Binding-site contacts:
Ligand atom CG1 contacts residue ALA202 of chain 1.A at 3.6 Å (hydrophobic).
Ligand atom N contacts residue ILE220 of chain 1.A at 2.9 Å (h-bond).
Ligand atom C contacts residue HIS97 of chain 1.A at 4.0 Å.
Ligand atom O contacts residue LEU221 of chain 1.A at 3.6 Å.
Ligand atom CD1 contacts residue THR218 of chain 1.A at 3.7 Å.
Ligand atom C contacts residue ILE220 of chain 1.A at 3.6 Å (hydrophobic).
Ligand atom CB contacts residue HIS97 of chain 1.A at 3.8 Å.
Ligand atom O contacts residue GLY200 of chain 1.A at 3.1 Å (h-bond).
Ligand atom O contacts residue ARG199 of chain 1.A at 3.8 Å.
Ligand atom O contacts residue ILE220 of chain 1.A at 2.8 Å (h-bond).
Ligand atom CB contacts residue ASN198 of chain 1.A at 3.7 Å.
Ligand atom CG1 contacts residue ALA219 of chain 1.A at 4.0 Å (hydrophobic).
Ligand atom CA contacts residue ALA219 of chain 1.A at 4.0 Å (hydrophobic).
Ligand atom CD1 contacts residue ALA202 of chain 1.A at 3.4 Å (hydrophobic).
Ligand atom CD1 contacts residue ASN217 of chain 1.A at 4.0 Å.
Ligand atom O contacts residue ALA219 of chain 1.A at 3.4 Å.
Ligand atom CB contacts residue ILE220 of chain 1.A at 3.7 Å (hydrophobic).
Ligand atom CB contacts residue LEU182 of chain 1.A at 3.6 Å (hydrophobic).
Ligand atom C contacts residue HIS97 of chain 1.A at 3.8 Å.
Ligand atom O contacts residue ALA222 of chain 1.A at 3.6 Å.
Ligand atom O contacts residue ARG199 of chain 1.A at 2.5 Å (salt-bridge).
Ligand atom C contacts residue LEU221 of chain 1.A at 3.5 Å (hydrophobic).
Ligand atom CA contacts residue ARG199 of chain 1.A at 3.3 Å.
Ligand atom N contacts residue ARG199 of chain 1.A at 3.8 Å.
Ligand atom CD1 contacts residue ILE197 of chain 1.A at 3.4 Å (hydrophobic).
Ligand atom C contacts residue ALA202 of chain 1.A at 3.5 Å (hydrophobic).
Ligand atom O contacts residue ALA202 of chain 1.A at 3.3 Å.
Ligand atom CG2 contacts residue ARG199 of chain 1.A at 3.7 Å.
Ligand atom CG2 contacts residue ASN198 of chain 1.A at 3.5 Å.
Ligand atom N contacts residue THR218 of chain 1.A at 3.7 Å.
Ligand atom CD1 contacts residue ASN201 of chain 1.A at 3.7 Å.
Ligand atom CA contacts residue LEU221 of chain 1.A at 3.8 Å (hydrophobic).
Ligand atom CB contacts residue ARG199 of chain 1.A at 3.9 Å.
Ligand atom C contacts residue ARG199 of chain 1.A at 3.3 Å.
Ligand atom CD1 contacts residue ALA219 of chain 1.A at 4.0 Å (hydrophobic).
Ligand atom N contacts residue HIS97 of chain 1.A at 3.9 Å.
Ligand atom CA contacts residue ILE220 of chain 1.A at 3.6 Å (hydrophobic).
Ligand atom N contacts residue LEU221 of chain 1.A at 3.6 Å.
Ligand atom CG1 contacts residue THR218 of chain 1.A at 3.1 Å.
Ligand atom C contacts residue ARG199 of chain 1.A at 3.5 Å.

A small-molecule ligand and the protein it binds are described below.
Small molecule (SMILES): CC[C@H](C)[C@@H](C=O)NC(=O)[C@H](C)NC(=O)[C@H](C)NC(=O)[C@H](C)NC(=O)[C@H](C)N

Sequence of chain 1.A:
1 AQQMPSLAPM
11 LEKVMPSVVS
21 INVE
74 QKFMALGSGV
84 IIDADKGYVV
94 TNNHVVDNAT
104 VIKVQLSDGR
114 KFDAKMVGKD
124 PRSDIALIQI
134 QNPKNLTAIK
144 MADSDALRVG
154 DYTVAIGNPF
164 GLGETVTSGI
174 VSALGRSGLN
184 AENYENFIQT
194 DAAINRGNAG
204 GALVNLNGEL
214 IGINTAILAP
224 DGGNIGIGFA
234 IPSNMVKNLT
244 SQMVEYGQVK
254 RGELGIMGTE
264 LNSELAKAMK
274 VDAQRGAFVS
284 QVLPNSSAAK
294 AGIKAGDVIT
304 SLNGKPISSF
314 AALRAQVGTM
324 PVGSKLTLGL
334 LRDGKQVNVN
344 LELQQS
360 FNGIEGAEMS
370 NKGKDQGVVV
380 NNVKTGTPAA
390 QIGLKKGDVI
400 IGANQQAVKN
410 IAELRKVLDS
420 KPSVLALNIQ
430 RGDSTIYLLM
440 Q